Sequence of chain 1.C:
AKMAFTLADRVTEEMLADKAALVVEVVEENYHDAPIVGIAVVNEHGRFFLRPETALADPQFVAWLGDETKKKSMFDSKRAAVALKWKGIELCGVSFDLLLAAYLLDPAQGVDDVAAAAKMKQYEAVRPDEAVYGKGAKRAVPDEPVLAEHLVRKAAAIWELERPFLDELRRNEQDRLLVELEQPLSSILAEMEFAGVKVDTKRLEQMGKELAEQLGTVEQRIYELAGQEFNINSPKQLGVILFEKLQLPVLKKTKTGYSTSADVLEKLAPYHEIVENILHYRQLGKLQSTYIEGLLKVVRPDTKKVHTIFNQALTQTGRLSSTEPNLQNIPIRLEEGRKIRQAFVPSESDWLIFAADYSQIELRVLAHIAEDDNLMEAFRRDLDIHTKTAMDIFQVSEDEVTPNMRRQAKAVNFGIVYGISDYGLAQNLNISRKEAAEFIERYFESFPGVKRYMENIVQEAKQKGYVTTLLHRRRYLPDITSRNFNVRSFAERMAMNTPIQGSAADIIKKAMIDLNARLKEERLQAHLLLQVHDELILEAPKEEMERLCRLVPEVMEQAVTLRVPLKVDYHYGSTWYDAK

The protein below binds the small molecule below.
Small molecule (SMILES): OC[C@H]1O[C@@](CO)(O[C@H]2O[C@H](CO)[C@@H](O)[C@H](O)[C@H]2O)[C@@H](O)[C@@H]1O

Binding-site contacts:
Ligand atom O2 contacts residue ASN231 of chain 1.C at 3.3 Å.
Ligand atom C3 contacts residue ILE232 of chain 1.C at 4.0 Å (hydrophobic).
Ligand atom C4 contacts residue ASN233 of chain 1.C at 3.4 Å.
Ligand atom O2 contacts residue ILE232 of chain 1.C at 2.9 Å (h-bond).
Ligand atom O2 contacts residue ASN231 of chain 1.C at 4.1 Å.
Ligand atom C1 contacts residue ASN231 of chain 1.C at 3.9 Å.
Ligand atom C1 contacts residue TYR223 of chain 1.C at 3.5 Å (hydrophobic).
Ligand atom O2 contacts residue GLU219 of chain 1.C at 3.9 Å.
Ligand atom O3 contacts residue ILE232 of chain 1.C at 3.4 Å (h-bond).
Ligand atom C1 contacts residue PHE230 of chain 1.C at 3.6 Å (hydrophobic).
Ligand atom C4 contacts residue TYR281 of chain 1.C at 3.3 Å (hydrophobic).
Ligand atom O3 contacts residue ASN231 of chain 1.C at 3.2 Å (h-bond).
Ligand atom O1 contacts residue PHE230 of chain 1.C at 4.2 Å.
Ligand atom O2 contacts residue TYR223 of chain 1.C at 4.2 Å.
Ligand atom O6 contacts residue TYR281 of chain 1.C at 4.4 Å.
Ligand atom O5 contacts residue GLU229 of chain 1.C at 3.7 Å.
Ligand atom C1 contacts residue GLU219 of chain 1.C at 3.1 Å.
Ligand atom O4 contacts residue ASN233 of chain 1.C at 2.8 Å (h-bond).
Ligand atom C1 contacts residue TYR223 of chain 1.C at 3.5 Å (hydrophobic).
Ligand atom O3 contacts residue ASN233 of chain 1.C at 2.8 Å (h-bond).
Ligand atom O2 contacts residue TYR223 of chain 1.C at 2.9 Å (h-bond).
Ligand atom O2 contacts residue PHE230 of chain 1.C at 2.9 Å (h-bond).
Ligand atom C2 contacts residue TYR223 of chain 1.C at 3.4 Å (hydrophobic).
Ligand atom O4 contacts residue TYR281 of chain 1.C at 4.1 Å.
Ligand atom O5 contacts residue TYR223 of chain 1.C at 4.3 Å.
Ligand atom O3 contacts residue ASN231 of chain 1.C at 3.4 Å (h-bond).
Ligand atom C2 contacts residue PHE230 of chain 1.C at 4.3 Å (hydrophobic).
Ligand atom C3 contacts residue ASN231 of chain 1.C at 3.5 Å.
Ligand atom C1 contacts residue GLU229 of chain 1.C at 3.5 Å.
Ligand atom O1 contacts residue GLU229 of chain 1.C at 2.9 Å (salt-bridge).
Ligand atom C2 contacts residue ILE232 of chain 1.C at 4.0 Å (hydrophobic).
Ligand atom C2 contacts residue TYR223 of chain 1.C at 4.3 Å (hydrophobic).
Ligand atom C2 contacts residue TYR281 of chain 1.C at 3.5 Å (hydrophobic).
Ligand atom O2 contacts residue TYR281 of chain 1.C at 4.3 Å.
Ligand atom C3 contacts residue ASN233 of chain 1.C at 3.6 Å.
Ligand atom O3 contacts residue TYR281 of chain 1.C at 2.8 Å (h-bond).
Ligand atom C2 contacts residue GLU229 of chain 1.C at 4.3 Å.
Ligand atom C2 contacts residue GLU219 of chain 1.C at 3.4 Å.
Ligand atom C3 contacts residue TYR281 of chain 1.C at 3.4 Å (hydrophobic).
Ligand atom O5 contacts residue GLU219 of chain 1.C at 3.5 Å (salt-bridge).